Binding-site contacts:
Ligand atom O1 contacts residue TYR152 of chain 52.A at 3.9 Å.
Ligand atom C3C contacts residue TYR128 of chain 52.A at 3.9 Å (hydrophobic).
Ligand atom C2C contacts residue TYR152 of chain 52.A at 4.0 Å (hydrophobic).
Ligand atom C6B contacts residue LEU106 of chain 52.A at 4.0 Å (hydrophobic).
Ligand atom C4A contacts residue ASN198 of chain 52.A at 3.9 Å.
Ligand atom C6B contacts residue TYR197 of chain 52.A at 3.7 Å (hydrophobic).
Ligand atom C6C contacts residue VAL191 of chain 52.A at 3.2 Å (hydrophobic).
Ligand atom C31 contacts residue VAL176 of chain 52.A at 3.3 Å (hydrophobic).
Ligand atom C31 contacts residue PRO174 of chain 52.A at 3.4 Å (hydrophobic).
Ligand atom C4 contacts residue PHE186 of chain 52.A at 3.6 Å (hydrophobic).
Ligand atom CM1 contacts residue SER107 of chain 52.A at 3.9 Å.
Ligand atom O1 contacts residue VAL188 of chain 52.A at 3.8 Å.
Ligand atom C4C contacts residue TYR152 of chain 52.A at 3.8 Å (hydrophobic).
Ligand atom O1B contacts residue TYR128 of chain 52.A at 3.9 Å.
Ligand atom C4B contacts residue LEU106 of chain 52.A at 4.0 Å (hydrophobic).
Ligand atom C5B contacts residue LEU106 of chain 52.A at 3.8 Å (hydrophobic).
Ligand atom N2 contacts residue ALA24 of chain 52.C at 3.4 Å.
Ligand atom N2 contacts residue PHE186 of chain 52.A at 3.7 Å.
Ligand atom C31 contacts residue SER175 of chain 52.A at 3.6 Å.
Ligand atom C4 contacts residue MET224 of chain 52.A at 3.8 Å (hydrophobic).
Ligand atom O1 contacts residue PHE186 of chain 52.A at 3.5 Å.
Ligand atom C7C contacts residue TYR128 of chain 52.A at 3.6 Å (hydrophobic).
Ligand atom C5B contacts residue TYR197 of chain 52.A at 3.8 Å (hydrophobic).
Ligand atom C2C contacts residue VAL188 of chain 52.A at 3.2 Å (hydrophobic).
Ligand atom C7C contacts residue VAL191 of chain 52.A at 4.0 Å (hydrophobic).
Ligand atom C7C contacts residue TYR197 of chain 52.A at 3.8 Å (hydrophobic).
Ligand atom C3 contacts residue PHE186 of chain 52.A at 3.8 Å (hydrophobic).
Ligand atom O1 contacts residue ALA24 of chain 52.C at 3.6 Å.
Ligand atom C4 contacts residue TYR152 of chain 52.A at 3.9 Å (hydrophobic).
Ligand atom C3C contacts residue VAL188 of chain 52.A at 3.3 Å (hydrophobic).
Ligand atom C5 contacts residue TYR152 of chain 52.A at 3.8 Å (hydrophobic).
Ligand atom C5 contacts residue PHE186 of chain 52.A at 3.5 Å (hydrophobic).
Ligand atom C4C contacts residue ILE104 of chain 52.A at 3.9 Å (hydrophobic).
Ligand atom C31 contacts residue ALA150 of chain 52.A at 3.1 Å (hydrophobic).
Ligand atom C5C contacts residue ILE104 of chain 52.A at 3.8 Å (hydrophobic).
Ligand atom C5C contacts residue TYR128 of chain 52.A at 3.5 Å (hydrophobic).
Ligand atom O1B contacts residue ILE104 of chain 52.A at 3.9 Å.
Ligand atom C3 contacts residue PRO174 of chain 52.A at 3.8 Å (hydrophobic).
Ligand atom C1C contacts residue TYR152 of chain 52.A at 4.0 Å (hydrophobic).
Ligand atom N2 contacts residue PRO174 of chain 52.A at 3.9 Å.

Sequence of chain 52.C:
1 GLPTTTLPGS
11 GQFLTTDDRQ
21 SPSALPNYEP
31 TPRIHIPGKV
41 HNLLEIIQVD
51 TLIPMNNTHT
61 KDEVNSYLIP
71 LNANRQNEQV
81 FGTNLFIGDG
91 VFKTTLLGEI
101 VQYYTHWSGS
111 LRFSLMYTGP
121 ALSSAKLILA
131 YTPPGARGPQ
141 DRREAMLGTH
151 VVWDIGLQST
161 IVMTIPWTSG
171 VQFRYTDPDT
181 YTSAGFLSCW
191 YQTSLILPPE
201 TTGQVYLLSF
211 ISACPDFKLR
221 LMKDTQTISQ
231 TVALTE

Sequence of chain 52.A:
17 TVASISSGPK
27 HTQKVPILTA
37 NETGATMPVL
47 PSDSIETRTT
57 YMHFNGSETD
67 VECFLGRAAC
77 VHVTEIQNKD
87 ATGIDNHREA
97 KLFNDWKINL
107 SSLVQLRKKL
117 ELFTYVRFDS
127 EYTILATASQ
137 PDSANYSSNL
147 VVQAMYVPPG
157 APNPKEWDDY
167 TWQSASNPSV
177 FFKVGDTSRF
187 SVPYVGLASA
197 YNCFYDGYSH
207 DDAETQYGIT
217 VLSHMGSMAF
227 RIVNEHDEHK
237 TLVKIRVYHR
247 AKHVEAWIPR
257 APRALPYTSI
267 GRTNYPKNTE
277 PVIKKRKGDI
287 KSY

The protein below binds the small molecule below.
Small molecule (SMILES): Cc1cc(CCCCCCCOc2ccc(C3=N[C@@H](C)CO3)cc2)on1